A small-molecule ligand and the protein it binds are described below.
Small molecule (SMILES): COc1cc(-c2cncc(-c3ccc(C4CCN(C)CC4)cc3)c2C)cc(OC)c1OC

Sequence of chain 1.A:
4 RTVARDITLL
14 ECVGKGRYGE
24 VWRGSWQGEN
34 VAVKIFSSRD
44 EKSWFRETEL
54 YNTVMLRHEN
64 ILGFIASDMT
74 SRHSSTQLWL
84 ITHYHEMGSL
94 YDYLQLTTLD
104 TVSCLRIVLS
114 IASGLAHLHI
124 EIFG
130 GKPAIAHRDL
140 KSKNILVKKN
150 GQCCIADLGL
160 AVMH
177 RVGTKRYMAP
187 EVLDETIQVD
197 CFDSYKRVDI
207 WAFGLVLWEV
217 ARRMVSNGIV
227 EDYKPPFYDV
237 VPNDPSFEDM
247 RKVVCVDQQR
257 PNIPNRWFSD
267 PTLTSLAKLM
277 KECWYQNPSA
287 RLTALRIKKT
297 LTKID

Binding-site contacts:
Ligand atom C26 contacts residue ARG8 of chain 1.A at 4.0 Å.
Ligand atom C04 contacts residue ALA7 of chain 1.A at 3.7 Å (hydrophobic).
Ligand atom C14 contacts residue LU81 of chain 1.J at 4.1 Å.
Ligand atom C30 contacts residue ARG8 of chain 1.A at 3.8 Å.
Ligand atom C22 contacts residue ARG4 of chain 1.A at 3.7 Å.
Ligand atom C20 contacts residue EDO1 of chain 1.P at 4.1 Å.
Ligand atom C16 contacts residue ARG4 of chain 1.A at 3.7 Å.
Ligand atom N18 contacts residue EDO1 of chain 1.P at 4.1 Å.
Ligand atom C05 contacts residue ALA7 of chain 1.A at 4.0 Å (hydrophobic).
Ligand atom C29 contacts residue ARG8 of chain 1.A at 3.5 Å.
Ligand atom C01 contacts residue TRP29 of chain 1.A at 3.6 Å (hydrophobic).
Ligand atom N08 contacts residue ALA7 of chain 1.A at 3.9 Å.
Ligand atom C32 contacts residue ALA69 of chain 1.A at 3.5 Å (hydrophobic).
Ligand atom C09 contacts residue LU81 of chain 1.J at 3.5 Å.
Ligand atom C22 contacts residue EDO1 of chain 1.P at 3.3 Å.
Ligand atom C07 contacts residue VAL6 of chain 1.A at 3.5 Å (hydrophobic).
Ligand atom C27 contacts residue ARG8 of chain 1.A at 3.6 Å.
Ligand atom C21 contacts residue EDO1 of chain 1.P at 3.7 Å.
Ligand atom C11 contacts residue LU81 of chain 1.J at 3.5 Å.
Ligand atom C05 contacts residue VAL6 of chain 1.A at 4.1 Å (hydrophobic).
Ligand atom C24 contacts residue VAL6 of chain 1.A at 4.0 Å (hydrophobic).
Ligand atom O31 contacts residue ARG8 of chain 1.A at 4.0 Å.
Ligand atom C16 contacts residue LU81 of chain 1.J at 3.9 Å.
Ligand atom C17 contacts residue LU81 of chain 1.J at 3.7 Å.
Ligand atom C13 contacts residue LU81 of chain 1.J at 3.4 Å.
Ligand atom N08 contacts residue VAL6 of chain 1.A at 3.8 Å.
Ligand atom C04 contacts residue TRP29 of chain 1.A at 4.1 Å (hydrophobic).
Ligand atom C10 contacts residue LU81 of chain 1.J at 3.8 Å.
Ligand atom C32 contacts residue ILE84 of chain 1.A at 4.0 Å (hydrophobic).
Ligand atom C23 contacts residue LU81 of chain 1.J at 4.1 Å.
Ligand atom O28 contacts residue ARG8 of chain 1.A at 3.1 Å (salt-bridge).
Ligand atom C12 contacts residue LU81 of chain 1.J at 3.4 Å.
Ligand atom C07 contacts residue TRP29 of chain 1.A at 3.8 Å (hydrophobic).
Ligand atom C09 contacts residue VAL6 of chain 1.A at 4.1 Å (hydrophobic).
Ligand atom C23 contacts residue ARG4 of chain 1.A at 4.1 Å.
Ligand atom C23 contacts residue EDO1 of chain 1.P at 3.9 Å.
Ligand atom C26 contacts residue VAL6 of chain 1.A at 3.6 Å (hydrophobic).
Ligand atom C07 contacts residue ALA7 of chain 1.A at 3.4 Å (hydrophobic).
Ligand atom C15 contacts residue LU81 of chain 1.J at 4.1 Å.
Ligand atom C06 contacts residue VAL6 of chain 1.A at 3.7 Å (hydrophobic).